Sequence of chain 1.A:
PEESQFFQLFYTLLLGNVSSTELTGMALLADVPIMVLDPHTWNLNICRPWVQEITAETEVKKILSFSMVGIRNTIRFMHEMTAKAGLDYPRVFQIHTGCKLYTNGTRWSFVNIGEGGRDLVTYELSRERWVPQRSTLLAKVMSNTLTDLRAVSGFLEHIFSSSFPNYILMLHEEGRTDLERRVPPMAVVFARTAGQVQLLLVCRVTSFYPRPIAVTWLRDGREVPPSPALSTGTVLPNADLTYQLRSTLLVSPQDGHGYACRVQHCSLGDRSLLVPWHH

Binding-site contacts:
Ligand atom N2 contacts residue SER25 of chain 1.A at 3.6 Å (h-bond).
Ligand atom O7 contacts residue SER25 of chain 1.A at 4.1 Å.
Ligand atom C8 contacts residue ASN23 of chain 1.A at 4.5 Å.
Ligand atom C1 contacts residue SER26 of chain 1.A at 4.1 Å.
Ligand atom C4 contacts residue ASN23 of chain 1.A at 4.1 Å.
Ligand atom O6 contacts residue SER26 of chain 1.A at 4.5 Å.
Ligand atom N2 contacts residue ASN23 of chain 1.A at 2.7 Å (h-bond).
Ligand atom C1 contacts residue ASN23 of chain 1.A at 1.4 Å.
Ligand atom O7 contacts residue ASN23 of chain 1.A at 3.2 Å (h-bond).
Ligand atom C7 contacts residue SER25 of chain 1.A at 4.2 Å.
Ligand atom C1 contacts residue SER25 of chain 1.A at 4.3 Å.
Ligand atom C2 contacts residue SER25 of chain 1.A at 4.5 Å.
Ligand atom O5 contacts residue SER26 of chain 1.A at 4.0 Å.
Ligand atom C5 contacts residue ASN23 of chain 1.A at 3.7 Å.
Ligand atom C7 contacts residue ASN23 of chain 1.A at 3.2 Å.
Ligand atom O5 contacts residue ASN23 of chain 1.A at 2.4 Å (h-bond).
Ligand atom C3 contacts residue ASN23 of chain 1.A at 3.6 Å.
Ligand atom C2 contacts residue ASN23 of chain 1.A at 2.2 Å.

A protein and the small-molecule ligand that binds it are described below.
Small molecule (SMILES): CC(=O)N[C@@H]1[C@@H](O)[C@H](O)[C@@H](CO)O[C@H]1O